Binding-site contacts:
Ligand atom OE2 contacts residue THR143 of chain 2.A at 3.1 Å (h-bond).
Ligand atom OXT contacts residue ARG96 of chain 2.A at 2.8 Å (salt-bridge).
Ligand atom CG contacts residue GLU193 of chain 2.A at 3.6 Å.
Ligand atom C contacts residue TYR61 of chain 2.A at 3.8 Å (hydrophobic).
Ligand atom CA contacts residue PRO89 of chain 2.A at 4.1 Å (hydrophobic).
Ligand atom OXT contacts residue THR91 of chain 2.A at 3.0 Å (h-bond).
Ligand atom CB contacts residue LEU138 of chain 2.A at 4.1 Å (hydrophobic).
Ligand atom CD contacts residue LEU138 of chain 2.A at 3.9 Å (hydrophobic).
Ligand atom CG contacts residue MET196 of chain 2.A at 4.1 Å (hydrophobic).
Ligand atom N contacts residue TYR220 of chain 2.A at 3.8 Å.
Ligand atom CA contacts residue THR91 of chain 2.A at 3.6 Å.
Ligand atom CA contacts residue SER142 of chain 2.A at 3.3 Å.
Ligand atom OXT contacts residue LEU90 of chain 2.A at 3.7 Å.
Ligand atom OXT contacts residue PRO89 of chain 2.A at 3.8 Å.
Ligand atom CD contacts residue GLU193 of chain 2.A at 3.9 Å.
Ligand atom C contacts residue THR91 of chain 2.A at 3.9 Å.
Ligand atom O contacts residue TYR61 of chain 2.A at 3.5 Å.
Ligand atom CB contacts residue TYR61 of chain 2.A at 3.5 Å (hydrophobic).
Ligand atom N contacts residue SER142 of chain 2.A at 4.1 Å.
Ligand atom OXT contacts residue TYR61 of chain 2.A at 3.5 Å.
Ligand atom CG contacts residue LEU138 of chain 2.A at 3.6 Å (hydrophobic).
Ligand atom N contacts residue GLU193 of chain 2.A at 2.8 Å (salt-bridge).
Ligand atom OE2 contacts residue SER142 of chain 2.A at 3.4 Å (h-bond).
Ligand atom OE2 contacts residue LEU138 of chain 2.A at 4.1 Å.
Ligand atom O contacts residue ARG96 of chain 2.A at 2.9 Å (salt-bridge).
Ligand atom O contacts residue SER142 of chain 2.A at 2.8 Å (h-bond).
Ligand atom CG contacts residue TYR61 of chain 2.A at 4.1 Å (hydrophobic).
Ligand atom CB contacts residue GLU193 of chain 2.A at 4.0 Å.
Ligand atom N contacts residue TYR61 of chain 2.A at 4.1 Å.
Ligand atom OXT contacts residue SER142 of chain 2.A at 4.1 Å.
Ligand atom OE1 contacts residue GLU193 of chain 2.A at 3.8 Å.
Ligand atom OE1 contacts residue THR143 of chain 2.A at 2.6 Å (h-bond).
Ligand atom N contacts residue THR91 of chain 2.A at 3.1 Å (h-bond).
Ligand atom O contacts residue GLY141 of chain 2.A at 3.1 Å.
Ligand atom OE2 contacts residue GLY141 of chain 2.A at 3.8 Å.
Ligand atom CD contacts residue THR143 of chain 2.A at 3.3 Å.
Ligand atom N contacts residue PRO89 of chain 2.A at 2.9 Å (h-bond).
Ligand atom C contacts residue SER142 of chain 2.A at 3.4 Å.
Ligand atom C contacts residue ARG96 of chain 2.A at 3.5 Å.
Ligand atom CA contacts residue GLU193 of chain 2.A at 3.3 Å.

Sequence of chain 2.A:
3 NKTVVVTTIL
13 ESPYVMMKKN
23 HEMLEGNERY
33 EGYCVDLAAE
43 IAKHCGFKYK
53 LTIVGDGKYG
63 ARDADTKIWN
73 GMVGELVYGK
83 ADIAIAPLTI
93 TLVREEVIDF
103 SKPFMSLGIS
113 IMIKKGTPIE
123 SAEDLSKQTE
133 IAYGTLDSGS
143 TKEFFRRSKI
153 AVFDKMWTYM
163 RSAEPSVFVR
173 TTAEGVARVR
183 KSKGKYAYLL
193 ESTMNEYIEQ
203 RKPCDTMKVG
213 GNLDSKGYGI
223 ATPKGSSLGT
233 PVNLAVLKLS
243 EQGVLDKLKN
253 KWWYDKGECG

This protein binds this small molecule.
Small molecule (SMILES): N[C@@H](CCC(=O)O)C(=O)O